Binding-site contacts:
Ligand atom C8 contacts residue ASN771 of chain 1.B at 4.4 Å.
Ligand atom N2 contacts residue ASN771 of chain 1.B at 2.9 Å (h-bond).
Ligand atom C4 contacts residue ASN771 of chain 1.B at 4.2 Å.
Ligand atom O5 contacts residue ASN771 of chain 1.B at 2.4 Å (h-bond).
Ligand atom C2 contacts residue ASN771 of chain 1.B at 2.5 Å.
Ligand atom C7 contacts residue ASN771 of chain 1.B at 3.2 Å.
Ligand atom O7 contacts residue ASN771 of chain 1.B at 3.1 Å (h-bond).
Ligand atom C5 contacts residue ASN771 of chain 1.B at 3.7 Å.
Ligand atom C3 contacts residue ASN771 of chain 1.B at 3.8 Å.
Ligand atom C1 contacts residue ASN771 of chain 1.B at 1.4 Å.
Ligand atom C8 contacts residue TRP768 of chain 1.B at 3.7 Å (hydrophobic).

The small molecule below binds the protein below.
Small molecule (SMILES): CC(=O)N[C@@H]1[C@@H](O)[C@H](O)[C@@H](CO)O[C@H]1O

Sequence of chain 1.B:
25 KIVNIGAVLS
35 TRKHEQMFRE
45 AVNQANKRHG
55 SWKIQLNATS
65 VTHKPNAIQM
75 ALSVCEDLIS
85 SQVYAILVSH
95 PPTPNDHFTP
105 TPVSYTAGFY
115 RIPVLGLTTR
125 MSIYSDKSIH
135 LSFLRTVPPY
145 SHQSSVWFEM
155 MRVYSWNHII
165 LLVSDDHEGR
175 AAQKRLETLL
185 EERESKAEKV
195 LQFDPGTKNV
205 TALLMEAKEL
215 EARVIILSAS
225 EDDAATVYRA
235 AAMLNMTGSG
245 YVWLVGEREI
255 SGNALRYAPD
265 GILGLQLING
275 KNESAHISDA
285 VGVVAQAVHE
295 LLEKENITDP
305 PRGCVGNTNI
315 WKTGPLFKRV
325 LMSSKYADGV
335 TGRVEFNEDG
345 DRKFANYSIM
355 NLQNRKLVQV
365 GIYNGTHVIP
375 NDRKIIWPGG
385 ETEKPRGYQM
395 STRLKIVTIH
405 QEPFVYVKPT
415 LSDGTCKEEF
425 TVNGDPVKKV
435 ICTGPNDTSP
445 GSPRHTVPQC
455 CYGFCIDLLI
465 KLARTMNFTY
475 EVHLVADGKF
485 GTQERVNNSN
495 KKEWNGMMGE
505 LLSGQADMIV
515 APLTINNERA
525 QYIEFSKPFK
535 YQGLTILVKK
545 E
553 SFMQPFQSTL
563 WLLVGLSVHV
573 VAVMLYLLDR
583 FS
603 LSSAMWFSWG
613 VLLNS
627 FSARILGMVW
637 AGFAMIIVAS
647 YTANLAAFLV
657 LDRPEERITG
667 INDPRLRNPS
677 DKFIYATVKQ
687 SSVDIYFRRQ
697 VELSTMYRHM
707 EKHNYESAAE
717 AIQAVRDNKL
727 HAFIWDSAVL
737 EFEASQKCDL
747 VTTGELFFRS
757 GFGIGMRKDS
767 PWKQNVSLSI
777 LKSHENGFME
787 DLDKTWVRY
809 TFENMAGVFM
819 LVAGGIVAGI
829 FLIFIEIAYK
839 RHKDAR